Sequence of chain 1.B:
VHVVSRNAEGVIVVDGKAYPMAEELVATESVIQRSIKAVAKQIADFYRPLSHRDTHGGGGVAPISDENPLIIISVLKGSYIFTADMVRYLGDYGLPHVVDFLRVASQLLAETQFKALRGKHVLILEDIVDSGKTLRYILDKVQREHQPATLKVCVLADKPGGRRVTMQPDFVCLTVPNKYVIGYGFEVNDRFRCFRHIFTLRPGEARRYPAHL

A small-molecule ligand and the protein it binds are described below.
Small molecule (SMILES): O=c1[nH]cnc2c(CN[C@@H](CO)CCP(=O)(O)O)c[nH]c12

Binding-site contacts:
Ligand atom N20 contacts residue VAL199 of chain 1.B at 3.1 Å (h-bond).
Ligand atom O15 contacts residue ASP148 of chain 1.B at 3.4 Å.
Ligand atom O14 contacts residue ASP148 of chain 1.B at 2.9 Å (salt-bridge).
Ligand atom C19 contacts residue PHE204 of chain 1.B at 4.1 Å (hydrophobic).
Ligand atom O14 contacts residue SER149 of chain 1.B at 3.1 Å (h-bond).
Ligand atom O17 contacts residue ASP145 of chain 1.B at 3.0 Å (salt-bridge).
Ligand atom C02 contacts residue ASP148 of chain 1.B at 4.0 Å.
Ligand atom O17 contacts residue GLU144 of chain 1.B at 4.1 Å.
Ligand atom C11 contacts residue THR152 of chain 1.B at 3.9 Å.
Ligand atom P12 contacts residue ASP148 of chain 1.B at 3.9 Å.
Ligand atom C01 contacts residue LYS177 of chain 1.B at 3.9 Å.
Ligand atom N18 contacts residue TYR198 of chain 1.B at 3.7 Å.
Ligand atom C16 contacts residue ILE146 of chain 1.B at 4.0 Å (hydrophobic).
Ligand atom O13 contacts residue SER149 of chain 1.B at 3.3 Å (h-bond).
Ligand atom C16 contacts residue ASP145 of chain 1.B at 3.6 Å.
Ligand atom N20 contacts residue TYR198 of chain 1.B at 3.7 Å.
Ligand atom O13 contacts residue THR152 of chain 1.B at 2.8 Å (h-bond).
Ligand atom O13 contacts residue LYS151 of chain 1.B at 3.6 Å.
Ligand atom C16 contacts residue GLU144 of chain 1.B at 3.8 Å.
Ligand atom O21 contacts residue VAL199 of chain 1.B at 3.0 Å (h-bond).
Ligand atom C01 contacts residue TYR198 of chain 1.B at 4.0 Å (hydrophobic).
Ligand atom C05 contacts residue ASP148 of chain 1.B at 3.4 Å.
Ligand atom O21 contacts residue TYR198 of chain 1.B at 3.5 Å.
Ligand atom O14 contacts residue VAL147 of chain 1.B at 3.9 Å.
Ligand atom O15 contacts residue SER149 of chain 1.B at 2.9 Å (h-bond).
Ligand atom C19 contacts residue VAL199 of chain 1.B at 3.8 Å (hydrophobic).
Ligand atom C01 contacts residue VAL199 of chain 1.B at 3.7 Å (hydrophobic).
Ligand atom O14 contacts residue LYS151 of chain 1.B at 3.9 Å.
Ligand atom O21 contacts residue LYS177 of chain 1.B at 3.0 Å (salt-bridge).
Ligand atom O21 contacts residue ILE146 of chain 1.B at 4.1 Å.
Ligand atom P12 contacts residue GLY150 of chain 1.B at 3.8 Å.
Ligand atom O21 contacts residue LYS197 of chain 1.B at 3.8 Å.
Ligand atom N06 contacts residue LYS177 of chain 1.B at 3.8 Å.
Ligand atom O14 contacts residue GLY150 of chain 1.B at 2.7 Å (h-bond).
Ligand atom P12 contacts residue THR152 of chain 1.B at 4.0 Å.
Ligand atom P12 contacts residue SER149 of chain 1.B at 3.4 Å.
Ligand atom N06 contacts residue ASP148 of chain 1.B at 2.9 Å (salt-bridge).
Ligand atom O17 contacts residue ILE146 of chain 1.B at 4.1 Å.
Ligand atom C19 contacts residue TYR198 of chain 1.B at 3.4 Å (hydrophobic).
Ligand atom C11 contacts residue ILE146 of chain 1.B at 3.6 Å (hydrophobic).